This protein binds this small molecule.
Small molecule (SMILES): CC(=O)N[C@H]1[C@H](O[C@H]2[C@H](O)[C@@H](NC(C)=O)CO[C@@H]2CO)O[C@H](CO)[C@@H](O)[C@@H]1O

Sequence of chain 1.B:
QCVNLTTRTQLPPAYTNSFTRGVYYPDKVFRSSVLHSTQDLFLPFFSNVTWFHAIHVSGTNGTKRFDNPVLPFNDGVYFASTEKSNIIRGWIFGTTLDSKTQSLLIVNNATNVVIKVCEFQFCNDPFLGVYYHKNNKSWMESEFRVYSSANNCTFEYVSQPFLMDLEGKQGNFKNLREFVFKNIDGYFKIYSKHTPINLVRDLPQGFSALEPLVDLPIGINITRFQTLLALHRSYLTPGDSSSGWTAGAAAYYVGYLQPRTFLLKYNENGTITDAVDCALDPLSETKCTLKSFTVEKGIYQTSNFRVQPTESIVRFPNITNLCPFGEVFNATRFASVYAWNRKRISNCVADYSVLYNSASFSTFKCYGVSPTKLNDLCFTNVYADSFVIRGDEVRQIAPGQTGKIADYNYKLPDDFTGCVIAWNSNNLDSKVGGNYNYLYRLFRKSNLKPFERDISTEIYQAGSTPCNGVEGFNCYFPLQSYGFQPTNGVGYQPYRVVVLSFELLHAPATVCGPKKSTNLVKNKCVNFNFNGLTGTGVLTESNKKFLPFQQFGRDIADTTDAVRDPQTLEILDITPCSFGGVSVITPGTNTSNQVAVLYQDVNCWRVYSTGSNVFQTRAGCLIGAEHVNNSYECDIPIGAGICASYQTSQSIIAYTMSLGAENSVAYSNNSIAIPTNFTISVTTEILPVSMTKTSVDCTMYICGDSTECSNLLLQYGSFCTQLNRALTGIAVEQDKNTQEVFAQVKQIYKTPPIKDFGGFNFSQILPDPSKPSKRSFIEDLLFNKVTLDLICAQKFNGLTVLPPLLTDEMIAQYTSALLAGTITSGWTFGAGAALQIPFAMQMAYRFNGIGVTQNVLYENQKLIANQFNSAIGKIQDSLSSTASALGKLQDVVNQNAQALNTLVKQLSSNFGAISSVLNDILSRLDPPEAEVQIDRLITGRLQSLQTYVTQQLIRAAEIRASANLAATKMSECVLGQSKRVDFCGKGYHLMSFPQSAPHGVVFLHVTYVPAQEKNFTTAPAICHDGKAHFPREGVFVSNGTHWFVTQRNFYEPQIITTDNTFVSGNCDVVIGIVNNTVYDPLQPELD

Binding-site contacts:
Ligand atom O6 contacts residue ASN92 of chain 1.B at 4.5 Å.
Ligand atom C5 contacts residue TYR59 of chain 1.B at 3.4 Å (hydrophobic).
Ligand atom O4 contacts residue TYR59 of chain 1.B at 4.4 Å.
Ligand atom C8 contacts residue ASN92 of chain 1.B at 3.5 Å.
Ligand atom C2 contacts residue ASN92 of chain 1.B at 2.5 Å.
Ligand atom C3 contacts residue ASN92 of chain 1.B at 3.9 Å.
Ligand atom O5 contacts residue ASN92 of chain 1.B at 2.2 Å (h-bond).
Ligand atom C4 contacts residue ASN92 of chain 1.B at 4.2 Å.
Ligand atom C1 contacts residue TYR59 of chain 1.B at 4.0 Å (hydrophobic).
Ligand atom C1 contacts residue ASN92 of chain 1.B at 1.4 Å.
Ligand atom O5 contacts residue TYR59 of chain 1.B at 3.9 Å.
Ligand atom O7 contacts residue ASN92 of chain 1.B at 3.9 Å.
Ligand atom N2 contacts residue ASN92 of chain 1.B at 3.1 Å (h-bond).
Ligand atom C5 contacts residue ASN92 of chain 1.B at 3.6 Å.
Ligand atom C8 contacts residue TYR59 of chain 1.B at 3.7 Å (hydrophobic).
Ligand atom C7 contacts residue ASN92 of chain 1.B at 3.4 Å.
Ligand atom C6 contacts residue TYR59 of chain 1.B at 3.8 Å (hydrophobic).
Ligand atom C4 contacts residue TYR59 of chain 1.B at 4.5 Å (hydrophobic).